Binding-site contacts:
Ligand atom O3 contacts residue ASN215 of chain 3.A at 2.1 Å.
Ligand atom O3 contacts residue ILE101 of chain 3.A at 3.5 Å.
Ligand atom O2 contacts residue MET217 of chain 3.A at 3.3 Å (h-bond).
Ligand atom C6 contacts residue THR102 of chain 3.A at 1.9 Å.
Ligand atom O1 contacts residue TYR194 of chain 3.A at 3.8 Å.
Ligand atom C2 contacts residue MET217 of chain 3.A at 3.5 Å (hydrophobic).
Ligand atom O6 contacts residue LEU103 of chain 3.A at 3.3 Å.
Ligand atom O3 contacts residue TYR194 of chain 3.A at 3.9 Å.
Ligand atom O4 contacts residue THR102 of chain 3.A at 3.8 Å.
Ligand atom O4 contacts residue HIS263 of chain 3.A at 2.6 Å.
Ligand atom C6 contacts residue HIS241 of chain 3.A at 3.7 Å.
Ligand atom C4 contacts residue HIS263 of chain 3.A at 3.7 Å.
Ligand atom C5 contacts residue THR102 of chain 3.A at 2.8 Å.
Ligand atom C1 contacts residue MET195 of chain 3.A at 3.2 Å (hydrophobic).
Ligand atom C2 contacts residue TYR193 of chain 3.A at 3.8 Å (hydrophobic).
Ligand atom O1 contacts residue MET195 of chain 3.A at 3.8 Å.
Ligand atom C4 contacts residue ASN215 of chain 3.A at 4.0 Å.
Ligand atom C5 contacts residue HIS263 of chain 3.A at 3.9 Å.
Ligand atom O6 contacts residue HIS241 of chain 3.A at 4.0 Å.
Ligand atom O2 contacts residue ASN215 of chain 3.A at 3.5 Å.
Ligand atom C6 contacts residue LEU103 of chain 3.A at 2.7 Å (hydrophobic).
Ligand atom O6 contacts residue LEU103 of chain 3.A at 4.0 Å.
Ligand atom C5 contacts residue LEU103 of chain 3.A at 3.0 Å (hydrophobic).
Ligand atom O4 contacts residue ASN215 of chain 3.A at 3.4 Å (h-bond).
Ligand atom O2 contacts residue MET195 of chain 3.A at 3.6 Å.
Ligand atom O1 contacts residue GLN104 of chain 3.A at 3.9 Å.
Ligand atom O6 contacts residue THR102 of chain 3.A at 2.4 Å.
Ligand atom O4 contacts residue ILE101 of chain 3.A at 4.0 Å.
Ligand atom C6 contacts residue ILE101 of chain 3.A at 3.2 Å (hydrophobic).
Ligand atom C4 contacts residue THR102 of chain 3.A at 3.9 Å.
Ligand atom O5 contacts residue LEU103 of chain 3.A at 3.0 Å (h-bond).
Ligand atom O3 contacts residue MET217 of chain 3.A at 2.5 Å (h-bond).
Ligand atom C6 contacts residue LEU103 of chain 3.A at 3.2 Å (hydrophobic).
Ligand atom O6 contacts residue ILE101 of chain 3.A at 2.1 Å (h-bond).
Ligand atom C3 contacts residue ASN215 of chain 3.A at 3.5 Å.
Ligand atom O2 contacts residue TYR193 of chain 3.A at 3.9 Å.
Ligand atom C3 contacts residue MET217 of chain 3.A at 3.2 Å (hydrophobic).
Ligand atom C5 contacts residue LEU103 of chain 3.A at 3.5 Å (hydrophobic).
Ligand atom O5 contacts residue THR102 of chain 3.A at 3.6 Å.
Ligand atom O5 contacts residue LEU103 of chain 3.A at 3.3 Å.

The small molecule below binds the protein below.
Small molecule (SMILES): OC[C@H]1O[C@@](CO)(O[C@H]2O[C@H](CO)[C@@H](O)[C@H](O)[C@H]2O)[C@@H](O)[C@@H]1O

Sequence of chain 3.A:
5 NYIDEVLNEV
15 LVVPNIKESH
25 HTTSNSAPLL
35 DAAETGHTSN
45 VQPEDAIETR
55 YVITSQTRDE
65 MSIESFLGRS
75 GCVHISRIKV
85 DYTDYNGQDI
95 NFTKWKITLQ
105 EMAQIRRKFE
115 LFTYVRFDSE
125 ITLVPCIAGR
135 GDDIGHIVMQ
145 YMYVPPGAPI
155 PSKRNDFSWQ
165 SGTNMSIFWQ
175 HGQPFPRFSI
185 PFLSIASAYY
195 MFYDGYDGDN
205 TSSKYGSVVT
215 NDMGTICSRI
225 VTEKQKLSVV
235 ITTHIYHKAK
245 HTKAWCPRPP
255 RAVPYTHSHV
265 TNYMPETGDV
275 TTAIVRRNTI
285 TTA